Binding-site contacts:
Ligand atom O3' contacts residue SER193 of chain 1.B at 3.5 Å (h-bond).
Ligand atom N3B contacts residue GLY217 of chain 1.B at 3.0 Å (h-bond).
Ligand atom N7 contacts residue ASN134 of chain 1.B at 3.4 Å.
Ligand atom O1A contacts residue MG1 of chain 1.I at 2.4 Å.
Ligand atom O2A contacts residue GLY217 of chain 1.B at 3.4 Å.
Ligand atom PA contacts residue MG1 of chain 1.I at 3.5 Å.
Ligand atom O1A contacts residue PHE220 of chain 1.B at 3.0 Å (h-bond).
Ligand atom PG contacts residue MG1 of chain 1.I at 3.2 Å.
Ligand atom PB contacts residue MG1 of chain 1.I at 3.1 Å.
Ligand atom O1A contacts residue GLY219 of chain 1.B at 3.5 Å.
Ligand atom O3A contacts residue GLY217 of chain 1.B at 3.0 Å.
Ligand atom N3 contacts residue MET178 of chain 1.B at 3.5 Å.
Ligand atom O2B contacts residue ASN134 of chain 1.B at 2.9 Å (h-bond).
Ligand atom O3G contacts residue GLN215 of chain 1.B at 2.9 Å (h-bond).
Ligand atom O3' contacts residue SER195 of chain 1.B at 3.1 Å (h-bond).
Ligand atom O3G contacts residue PHE216 of chain 1.B at 3.2 Å (h-bond).
Ligand atom PG contacts residue GLN215 of chain 1.B at 3.5 Å.
Ligand atom O2B contacts residue MG1 of chain 1.I at 1.9 Å.
Ligand atom O2A contacts residue PHE220 of chain 1.B at 3.1 Å (h-bond).
Ligand atom N3B contacts residue GLY214 of chain 1.B at 3.4 Å.
Ligand atom N6 contacts residue ASP173 of chain 1.B at 2.9 Å (salt-bridge).
Ligand atom O2G contacts residue GLU130 of chain 1.B at 3.5 Å (salt-bridge).
Ligand atom O1A contacts residue ASN134 of chain 1.B at 2.9 Å (h-bond).
Ligand atom O1G contacts residue GLY219 of chain 1.B at 2.8 Å (h-bond).
Ligand atom O2' contacts residue GLY194 of chain 1.B at 3.4 Å.
Ligand atom O2' contacts residue ASN186 of chain 1.B at 3.1 Å (h-bond).
Ligand atom O2G contacts residue MG1 of chain 1.I at 1.9 Å.
Ligand atom O3A contacts residue VAL218 of chain 1.B at 3.6 Å (h-bond).
Ligand atom O3G contacts residue ARG417 of chain 1.B at 2.6 Å (salt-bridge).
Ligand atom O2A contacts residue VAL218 of chain 1.B at 3.4 Å.
Ligand atom O1G contacts residue VAL218 of chain 1.B at 2.9 Å (h-bond).
Ligand atom N1 contacts residue THR266 of chain 1.B at 3.4 Å (h-bond).
Ligand atom O4' contacts residue LEU187 of chain 1.B at 3.5 Å.
Ligand atom O1G contacts residue GLY217 of chain 1.B at 3.0 Å (h-bond).
Ligand atom N3B contacts residue PHE216 of chain 1.B at 3.2 Å (h-bond).
Ligand atom N3B contacts residue GLN215 of chain 1.B at 2.9 Å (h-bond).
Ligand atom O1B contacts residue SER193 of chain 1.B at 2.5 Å (h-bond).
Ligand atom O2A contacts residue GLY219 of chain 1.B at 3.3 Å (h-bond).
Ligand atom O3' contacts residue GLY194 of chain 1.B at 2.9 Å (h-bond).
Ligand atom N1 contacts residue ALA138 of chain 1.B at 3.4 Å.

Sequence of chain 1.B:
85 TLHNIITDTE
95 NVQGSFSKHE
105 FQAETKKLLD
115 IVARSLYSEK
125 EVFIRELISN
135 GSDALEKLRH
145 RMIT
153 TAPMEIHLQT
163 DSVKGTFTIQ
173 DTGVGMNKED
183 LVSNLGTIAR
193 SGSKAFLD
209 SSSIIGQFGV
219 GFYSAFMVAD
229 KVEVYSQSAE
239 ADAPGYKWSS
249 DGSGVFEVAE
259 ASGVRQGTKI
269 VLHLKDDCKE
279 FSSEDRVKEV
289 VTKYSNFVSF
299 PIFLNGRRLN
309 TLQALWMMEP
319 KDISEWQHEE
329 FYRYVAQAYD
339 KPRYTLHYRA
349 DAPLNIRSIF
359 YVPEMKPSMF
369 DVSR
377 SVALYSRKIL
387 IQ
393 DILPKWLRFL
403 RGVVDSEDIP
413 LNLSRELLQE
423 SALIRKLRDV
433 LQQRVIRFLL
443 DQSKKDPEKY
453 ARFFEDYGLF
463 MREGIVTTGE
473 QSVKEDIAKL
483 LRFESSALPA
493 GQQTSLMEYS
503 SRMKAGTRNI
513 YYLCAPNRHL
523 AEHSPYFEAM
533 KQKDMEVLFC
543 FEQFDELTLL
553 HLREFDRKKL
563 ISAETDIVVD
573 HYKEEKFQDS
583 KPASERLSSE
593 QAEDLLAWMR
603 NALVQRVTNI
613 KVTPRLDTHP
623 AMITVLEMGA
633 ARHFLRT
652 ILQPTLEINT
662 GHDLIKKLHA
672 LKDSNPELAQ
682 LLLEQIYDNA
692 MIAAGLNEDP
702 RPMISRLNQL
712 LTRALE

The small molecule below binds the protein below.
Small molecule (SMILES): Nc1ncnc2c1ncn2[C@@H]1O[C@H](CO[P](=O)(O)O[P](=O)(O)NP(=O)(O)O)[C@@H](O)[C@H]1O